Binding-site contacts:
Ligand atom OXT contacts residue GLY1004 of chain 1.B at 3.0 Å (h-bond).
Ligand atom CB contacts residue ALA1005 of chain 1.B at 3.9 Å (hydrophobic).
Ligand atom CG contacts residue PHE710 of chain 1.B at 4.4 Å (hydrophobic).
Ligand atom C contacts residue SER847 of chain 1.B at 3.4 Å.
Ligand atom OXT contacts residue ILE1003 of chain 1.B at 3.8 Å.
Ligand atom CD contacts residue ILE714 of chain 1.B at 4.0 Å (hydrophobic).
Ligand atom C contacts residue PHE710 of chain 1.B at 4.2 Å (hydrophobic).
Ligand atom CG contacts residue GLU676 of chain 1.B at 4.0 Å.
Ligand atom O contacts residue ARG845 of chain 1.B at 3.0 Å (salt-bridge).
Ligand atom N contacts residue GLU676 of chain 1.B at 2.8 Å (salt-bridge).
Ligand atom OXT contacts residue PHE1012 of chain 1.B at 3.9 Å.
Ligand atom CG contacts residue PHE1012 of chain 1.B at 3.5 Å (hydrophobic).
Ligand atom O contacts residue SER847 of chain 1.B at 3.1 Å (h-bond).
Ligand atom CA contacts residue PHE710 of chain 1.B at 4.5 Å (hydrophobic).
Ligand atom CA contacts residue GLU676 of chain 1.B at 3.5 Å.
Ligand atom CB contacts residue GLU676 of chain 1.B at 3.7 Å.
Ligand atom OXT contacts residue ALA1005 of chain 1.B at 3.0 Å (h-bond).
Ligand atom C contacts residue GLY1004 of chain 1.B at 3.5 Å.
Ligand atom O contacts residue PHE710 of chain 1.B at 3.2 Å.
Ligand atom CG contacts residue ILE714 of chain 1.B at 4.2 Å (hydrophobic).
Ligand atom CA contacts residue ALA1005 of chain 1.B at 3.6 Å (hydrophobic).
Ligand atom C contacts residue ALA1005 of chain 1.B at 3.5 Å (hydrophobic).
Ligand atom CD contacts residue GLU676 of chain 1.B at 3.1 Å.
Ligand atom C contacts residue ARG845 of chain 1.B at 3.9 Å.
Ligand atom CA contacts residue GLY1004 of chain 1.B at 4.3 Å.
Ligand atom O contacts residue GLY1004 of chain 1.B at 3.7 Å.
Ligand atom CD contacts residue PHE710 of chain 1.B at 3.7 Å (hydrophobic).
Ligand atom N contacts residue PHE710 of chain 1.B at 3.5 Å.
Ligand atom OXT contacts residue SER847 of chain 1.B at 3.0 Å (h-bond).
Ligand atom CB contacts residue PHE1012 of chain 1.B at 3.5 Å (hydrophobic).

Sequence of chain 1.B:
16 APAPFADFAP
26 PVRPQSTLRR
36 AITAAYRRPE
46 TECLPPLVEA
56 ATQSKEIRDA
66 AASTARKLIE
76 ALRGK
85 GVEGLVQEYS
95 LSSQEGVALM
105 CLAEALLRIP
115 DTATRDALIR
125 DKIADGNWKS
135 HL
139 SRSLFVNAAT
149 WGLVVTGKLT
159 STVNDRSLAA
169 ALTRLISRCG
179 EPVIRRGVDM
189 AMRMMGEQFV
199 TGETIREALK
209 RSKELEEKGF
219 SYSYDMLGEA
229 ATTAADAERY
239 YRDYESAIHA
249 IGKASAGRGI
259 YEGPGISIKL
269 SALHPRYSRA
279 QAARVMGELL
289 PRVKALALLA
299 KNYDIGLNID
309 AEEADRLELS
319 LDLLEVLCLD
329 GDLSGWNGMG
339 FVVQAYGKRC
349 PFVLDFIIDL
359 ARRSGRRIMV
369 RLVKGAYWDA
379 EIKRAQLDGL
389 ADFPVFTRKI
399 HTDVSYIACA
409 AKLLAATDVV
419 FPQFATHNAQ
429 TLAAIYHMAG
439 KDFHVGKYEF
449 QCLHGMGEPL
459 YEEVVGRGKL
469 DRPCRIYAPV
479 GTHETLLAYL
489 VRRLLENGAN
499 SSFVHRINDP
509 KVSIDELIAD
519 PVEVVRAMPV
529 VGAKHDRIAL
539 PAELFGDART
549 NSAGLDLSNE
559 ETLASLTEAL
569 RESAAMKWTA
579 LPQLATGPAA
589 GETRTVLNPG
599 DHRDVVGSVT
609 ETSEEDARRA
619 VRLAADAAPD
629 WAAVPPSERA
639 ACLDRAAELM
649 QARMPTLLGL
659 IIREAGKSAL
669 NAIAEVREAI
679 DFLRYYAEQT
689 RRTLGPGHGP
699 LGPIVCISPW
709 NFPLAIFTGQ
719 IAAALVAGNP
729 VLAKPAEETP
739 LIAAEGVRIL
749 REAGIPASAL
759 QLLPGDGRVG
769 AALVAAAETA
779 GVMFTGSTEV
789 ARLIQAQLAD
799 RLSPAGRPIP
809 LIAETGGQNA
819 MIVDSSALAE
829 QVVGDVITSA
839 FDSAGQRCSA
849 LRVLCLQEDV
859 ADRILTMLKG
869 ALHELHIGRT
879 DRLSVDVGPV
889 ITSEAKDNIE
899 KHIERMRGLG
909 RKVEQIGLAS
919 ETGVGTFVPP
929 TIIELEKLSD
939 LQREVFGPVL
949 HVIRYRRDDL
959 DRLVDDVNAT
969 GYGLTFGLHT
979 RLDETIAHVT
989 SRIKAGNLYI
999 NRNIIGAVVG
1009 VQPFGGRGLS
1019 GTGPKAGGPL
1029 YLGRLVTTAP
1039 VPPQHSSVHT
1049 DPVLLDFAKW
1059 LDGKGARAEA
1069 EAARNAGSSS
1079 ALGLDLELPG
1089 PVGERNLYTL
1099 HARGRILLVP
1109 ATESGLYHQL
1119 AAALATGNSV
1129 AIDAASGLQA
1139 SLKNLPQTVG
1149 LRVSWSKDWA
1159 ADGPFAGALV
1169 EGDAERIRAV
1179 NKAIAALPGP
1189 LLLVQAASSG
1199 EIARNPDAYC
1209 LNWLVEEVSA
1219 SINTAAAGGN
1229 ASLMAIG

A protein and the small-molecule ligand that binds it are described below.
Small molecule (SMILES): O=C(O)[C@H]1CCCN1